This protein binds this small molecule.
Small molecule (SMILES): CC(=O)N[C@@H]1[C@@H](O)[C@H](O)[C@@H](CO)O[C@H]1O

Binding-site contacts:
Ligand atom O6 contacts residue ARG438 of chain 1.B at 3.8 Å.
Ligand atom O3 contacts residue HIS331 of chain 1.B at 3.1 Å.
Ligand atom C7 contacts residue THR409 of chain 1.B at 4.3 Å.
Ligand atom C5 contacts residue ASN333 of chain 1.B at 3.7 Å.
Ligand atom C4 contacts residue HIS331 of chain 1.B at 4.4 Å.
Ligand atom N2 contacts residue HIS331 of chain 1.B at 3.8 Å.
Ligand atom O7 contacts residue ASN333 of chain 1.B at 4.4 Å.
Ligand atom O5 contacts residue ASN297 of chain 1.B at 4.3 Å.
Ligand atom C6 contacts residue ASN297 of chain 1.B at 3.4 Å.
Ligand atom C2 contacts residue HIS331 of chain 1.B at 3.7 Å.
Ligand atom C7 contacts residue ASN333 of chain 1.B at 3.5 Å.
Ligand atom O5 contacts residue ASN333 of chain 1.B at 2.5 Å (h-bond).
Ligand atom C1 contacts residue ASN333 of chain 1.B at 1.4 Å.
Ligand atom O6 contacts residue ASN297 of chain 1.B at 3.0 Å (h-bond).
Ligand atom C8 contacts residue ASN333 of chain 1.B at 3.5 Å.
Ligand atom C4 contacts residue ASN333 of chain 1.B at 4.3 Å.
Ligand atom N2 contacts residue THR409 of chain 1.B at 4.1 Å.
Ligand atom C3 contacts residue ASN333 of chain 1.B at 3.9 Å.
Ligand atom O3 contacts residue ARG328 of chain 1.B at 4.3 Å.
Ligand atom C2 contacts residue ASN333 of chain 1.B at 2.5 Å.
Ligand atom O7 contacts residue THR409 of chain 1.B at 3.9 Å.
Ligand atom C3 contacts residue HIS331 of chain 1.B at 3.9 Å.
Ligand atom N2 contacts residue ASN333 of chain 1.B at 3.0 Å (h-bond).

Sequence of chain 1.B:
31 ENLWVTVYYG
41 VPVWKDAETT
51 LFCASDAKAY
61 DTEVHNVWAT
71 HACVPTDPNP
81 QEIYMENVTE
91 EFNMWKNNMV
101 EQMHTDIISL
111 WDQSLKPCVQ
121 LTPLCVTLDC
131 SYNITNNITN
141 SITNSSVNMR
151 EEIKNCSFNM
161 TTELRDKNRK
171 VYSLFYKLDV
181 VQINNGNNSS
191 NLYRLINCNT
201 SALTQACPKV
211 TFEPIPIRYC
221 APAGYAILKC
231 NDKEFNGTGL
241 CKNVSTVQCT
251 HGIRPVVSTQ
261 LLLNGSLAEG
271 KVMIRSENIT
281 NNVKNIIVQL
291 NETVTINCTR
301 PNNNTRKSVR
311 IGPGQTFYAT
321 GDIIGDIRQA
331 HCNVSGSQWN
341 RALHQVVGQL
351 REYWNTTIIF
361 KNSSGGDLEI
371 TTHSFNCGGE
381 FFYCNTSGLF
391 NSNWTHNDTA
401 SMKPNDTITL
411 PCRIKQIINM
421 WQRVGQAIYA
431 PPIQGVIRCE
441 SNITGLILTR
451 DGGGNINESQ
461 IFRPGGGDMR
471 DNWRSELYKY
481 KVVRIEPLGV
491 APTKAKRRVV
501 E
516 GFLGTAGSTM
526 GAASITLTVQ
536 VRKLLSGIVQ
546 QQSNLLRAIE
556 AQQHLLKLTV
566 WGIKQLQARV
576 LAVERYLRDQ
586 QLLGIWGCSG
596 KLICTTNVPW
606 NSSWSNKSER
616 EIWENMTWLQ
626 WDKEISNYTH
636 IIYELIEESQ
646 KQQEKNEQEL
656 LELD